This protein binds this small molecule.
Small molecule (SMILES): N[C@@H](Cc1c[nH]c2ccccc12)C(=O)O

Sequence of chain 1.N:
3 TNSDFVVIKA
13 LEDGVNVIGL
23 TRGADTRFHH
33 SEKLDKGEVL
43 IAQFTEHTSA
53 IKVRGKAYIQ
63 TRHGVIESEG

Sequence of chain 1.M:
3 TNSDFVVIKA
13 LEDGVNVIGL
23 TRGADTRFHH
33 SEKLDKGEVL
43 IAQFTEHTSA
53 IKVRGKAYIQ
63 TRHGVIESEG

Binding-site contacts:
Ligand atom N contacts residue THR28 of chain 1.N at 2.9 Å (h-bond).
Ligand atom CB contacts residue SER51 of chain 1.N at 3.4 Å.
Ligand atom CB contacts residue THR23 of chain 1.N at 3.7 Å.
Ligand atom O contacts residue GLY25 of chain 1.N at 3.0 Å (h-bond).
Ligand atom CZ2 contacts residue ALA44 of chain 1.M at 3.9 Å (hydrophobic).
Ligand atom CZ3 contacts residue HIS32 of chain 1.M at 4.0 Å.
Ligand atom CZ2 contacts residue THR50 of chain 1.M at 4.0 Å.
Ligand atom N contacts residue ARG24 of chain 1.N at 3.8 Å.
Ligand atom CG contacts residue SER51 of chain 1.N at 3.8 Å.
Ligand atom CA contacts residue THR23 of chain 1.N at 3.8 Å.
Ligand atom CA contacts residue THR28 of chain 1.N at 3.2 Å.
Ligand atom CE3 contacts residue HIS31 of chain 1.M at 4.0 Å.
Ligand atom N contacts residue ASP27 of chain 1.N at 3.0 Å (salt-bridge).
Ligand atom CH2 contacts residue GLY21 of chain 1.M at 3.6 Å.
Ligand atom N contacts residue THR23 of chain 1.N at 2.9 Å (h-bond).
Ligand atom C contacts residue SER51 of chain 1.N at 3.6 Å.
Ligand atom CD2 contacts residue THR50 of chain 1.M at 4.0 Å.
Ligand atom O contacts residue ARG24 of chain 1.N at 3.6 Å.
Ligand atom CE2 contacts residue THR50 of chain 1.M at 3.9 Å.
Ligand atom C contacts residue THR50 of chain 1.M at 4.0 Å.
Ligand atom O contacts residue THR47 of chain 1.M at 3.6 Å (h-bond).
Ligand atom CA contacts residue GLY25 of chain 1.N at 3.4 Å.
Ligand atom CD1 contacts residue SER51 of chain 1.N at 3.4 Å.
Ligand atom OXT contacts residue THR50 of chain 1.M at 2.9 Å (h-bond).
Ligand atom OXT contacts residue THR47 of chain 1.M at 2.5 Å (h-bond).
Ligand atom NE1 contacts residue ALA44 of chain 1.M at 3.8 Å.
Ligand atom CE2 contacts residue GLN45 of chain 1.M at 3.9 Å.
Ligand atom C contacts residue THR47 of chain 1.M at 3.4 Å.
Ligand atom CB contacts residue THR28 of chain 1.N at 3.4 Å.
Ligand atom OXT contacts residue HIS49 of chain 1.M at 3.8 Å.
Ligand atom CA contacts residue SER51 of chain 1.N at 4.0 Å.
Ligand atom CE2 contacts residue ALA44 of chain 1.M at 4.0 Å (hydrophobic).
Ligand atom O contacts residue SER51 of chain 1.N at 3.0 Å (h-bond).
Ligand atom N contacts residue GLY25 of chain 1.N at 2.7 Å (h-bond).
Ligand atom CD1 contacts residue GLN45 of chain 1.M at 3.6 Å.
Ligand atom CZ3 contacts residue GLY21 of chain 1.M at 3.7 Å.
Ligand atom CD1 contacts residue THR47 of chain 1.M at 3.8 Å.
Ligand atom CE3 contacts residue HIS32 of chain 1.M at 3.9 Å.
Ligand atom C contacts residue GLY25 of chain 1.N at 3.5 Å.
Ligand atom NE1 contacts residue GLN45 of chain 1.M at 2.9 Å (h-bond).